Sequence of chain 1.C:
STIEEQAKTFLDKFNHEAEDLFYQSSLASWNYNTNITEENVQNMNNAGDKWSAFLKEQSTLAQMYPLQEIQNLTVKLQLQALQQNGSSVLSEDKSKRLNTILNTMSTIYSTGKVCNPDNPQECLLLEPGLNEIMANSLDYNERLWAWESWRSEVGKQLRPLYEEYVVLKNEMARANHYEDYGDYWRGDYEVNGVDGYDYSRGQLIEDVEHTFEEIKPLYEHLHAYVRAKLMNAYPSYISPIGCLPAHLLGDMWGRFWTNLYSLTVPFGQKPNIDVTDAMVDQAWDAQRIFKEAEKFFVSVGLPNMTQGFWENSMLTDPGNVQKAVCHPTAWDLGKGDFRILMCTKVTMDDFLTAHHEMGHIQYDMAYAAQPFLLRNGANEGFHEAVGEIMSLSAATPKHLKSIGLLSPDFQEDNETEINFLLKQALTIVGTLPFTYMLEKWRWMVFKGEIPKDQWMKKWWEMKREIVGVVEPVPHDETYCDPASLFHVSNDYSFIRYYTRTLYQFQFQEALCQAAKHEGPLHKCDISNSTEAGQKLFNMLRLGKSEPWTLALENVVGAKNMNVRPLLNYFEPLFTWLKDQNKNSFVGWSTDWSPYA

A protein and the small-molecule ligand that binds it are described below.
Small molecule (SMILES): CC(=O)N[C@@H]1[C@@H](O)[C@H](O)[C@@H](CO)O[C@H]1O

Binding-site contacts:
Ligand atom C2 contacts residue SER402 of chain 1.C at 4.2 Å.
Ligand atom C7 contacts residue SER527 of chain 1.C at 4.3 Å.
Ligand atom C5 contacts residue ASN528 of chain 1.C at 3.7 Å.
Ligand atom C4 contacts residue ASN528 of chain 1.C at 4.2 Å.
Ligand atom C8 contacts residue SER527 of chain 1.C at 3.6 Å.
Ligand atom C3 contacts residue ASN528 of chain 1.C at 3.8 Å.
Ligand atom C1 contacts residue ASN528 of chain 1.C at 1.4 Å.
Ligand atom C8 contacts residue ASP525 of chain 1.C at 3.1 Å.
Ligand atom C7 contacts residue ASN528 of chain 1.C at 3.1 Å.
Ligand atom O7 contacts residue SER527 of chain 1.C at 4.3 Å.
Ligand atom C8 contacts residue ASN528 of chain 1.C at 4.3 Å.
Ligand atom N2 contacts residue ASN528 of chain 1.C at 2.9 Å (h-bond).
Ligand atom C2 contacts residue ASN528 of chain 1.C at 2.4 Å.
Ligand atom O5 contacts residue ASN528 of chain 1.C at 2.4 Å (h-bond).
Ligand atom C3 contacts residue SER402 of chain 1.C at 3.6 Å.
Ligand atom N2 contacts residue SER402 of chain 1.C at 3.6 Å.
Ligand atom O7 contacts residue ASN528 of chain 1.C at 2.8 Å (h-bond).
Ligand atom O3 contacts residue SER402 of chain 1.C at 3.2 Å (h-bond).